Sequence of chain 1.A:
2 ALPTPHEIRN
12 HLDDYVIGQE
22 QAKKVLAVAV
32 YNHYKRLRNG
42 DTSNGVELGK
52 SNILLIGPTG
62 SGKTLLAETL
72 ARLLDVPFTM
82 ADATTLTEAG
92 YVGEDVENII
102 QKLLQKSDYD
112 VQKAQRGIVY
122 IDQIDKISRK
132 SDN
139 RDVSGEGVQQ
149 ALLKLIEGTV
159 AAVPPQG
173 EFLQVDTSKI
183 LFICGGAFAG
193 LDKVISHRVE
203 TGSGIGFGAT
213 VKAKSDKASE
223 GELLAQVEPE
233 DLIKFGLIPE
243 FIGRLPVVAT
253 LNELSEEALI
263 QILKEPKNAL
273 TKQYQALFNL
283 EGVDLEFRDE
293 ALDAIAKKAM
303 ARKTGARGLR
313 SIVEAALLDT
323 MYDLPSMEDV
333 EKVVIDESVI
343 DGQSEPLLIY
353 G

Sequence of chain 1.B:
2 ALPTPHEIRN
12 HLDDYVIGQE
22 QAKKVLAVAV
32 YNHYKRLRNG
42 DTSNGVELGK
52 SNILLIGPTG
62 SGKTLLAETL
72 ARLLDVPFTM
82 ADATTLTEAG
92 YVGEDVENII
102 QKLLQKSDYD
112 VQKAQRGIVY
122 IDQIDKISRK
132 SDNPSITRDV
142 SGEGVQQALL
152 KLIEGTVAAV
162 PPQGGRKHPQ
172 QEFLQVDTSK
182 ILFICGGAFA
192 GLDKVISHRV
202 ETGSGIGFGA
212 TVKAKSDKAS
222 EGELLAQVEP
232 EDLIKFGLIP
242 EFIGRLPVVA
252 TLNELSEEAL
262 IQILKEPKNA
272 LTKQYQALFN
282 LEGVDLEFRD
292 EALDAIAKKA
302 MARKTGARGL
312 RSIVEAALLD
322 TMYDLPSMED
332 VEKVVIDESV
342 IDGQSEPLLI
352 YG

Binding-site contacts:
Ligand atom PB contacts residue GLY61 of chain 1.A at 3.4 Å.
Ligand atom C8 contacts residue GLY61 of chain 1.A at 3.1 Å.
Ligand atom O1B contacts residue THR60 of chain 1.A at 3.2 Å.
Ligand atom O3A contacts residue GLY61 of chain 1.A at 3.3 Å.
Ligand atom N7 contacts residue SER62 of chain 1.A at 3.3 Å.
Ligand atom O2A contacts residue LYS64 of chain 1.A at 3.3 Å (salt-bridge).
Ligand atom S1G contacts residue ASP123 of chain 1.A at 3.4 Å (salt-bridge).
Ligand atom N6 contacts residue VAL17 of chain 1.A at 3.4 Å.
Ligand atom O1A contacts residue THR65 of chain 1.A at 3.4 Å.
Ligand atom C5' contacts residue ARG309 of chain 1.A at 3.5 Å.
Ligand atom PB contacts residue ARG309 of chain 1.A at 3.3 Å.
Ligand atom O2B contacts residue THR65 of chain 1.A at 2.8 Å (h-bond).
Ligand atom N6 contacts residue ILE18 of chain 1.A at 2.9 Å (h-bond).
Ligand atom O3G contacts residue LYS64 of chain 1.A at 2.7 Å (salt-bridge).
Ligand atom N7 contacts residue GLY63 of chain 1.A at 3.1 Å (h-bond).
Ligand atom O1A contacts residue ARG309 of chain 1.A at 2.3 Å (salt-bridge).
Ligand atom O3A contacts residue ARG309 of chain 1.A at 3.1 Å (salt-bridge).
Ligand atom O3A contacts residue GLY63 of chain 1.A at 3.5 Å (h-bond).
Ligand atom PB contacts residue LYS64 of chain 1.A at 3.3 Å.
Ligand atom C2 contacts residue ILE264 of chain 1.A at 3.6 Å (hydrophobic).
Ligand atom C6 contacts residue ILE18 of chain 1.A at 3.6 Å (hydrophobic).
Ligand atom PA contacts residue ARG309 of chain 1.A at 3.2 Å.
Ligand atom N7 contacts residue GLY61 of chain 1.A at 3.1 Å (h-bond).
Ligand atom O1B contacts residue LYS64 of chain 1.A at 2.7 Å (salt-bridge).
Ligand atom O2A contacts residue GLY63 of chain 1.A at 3.2 Å.
Ligand atom O1B contacts residue PRO59 of chain 1.A at 3.4 Å (h-bond).
Ligand atom PG contacts residue LYS64 of chain 1.A at 3.4 Å.
Ligand atom PG contacts residue ARG309 of chain 1.A at 3.5 Å.
Ligand atom O1B contacts residue GLY61 of chain 1.A at 2.4 Å (h-bond).
Ligand atom O2G contacts residue ARG309 of chain 1.A at 3.6 Å (salt-bridge).
Ligand atom O2G contacts residue GLU242 of chain 1.B at 3.4 Å (salt-bridge).
Ligand atom N6 contacts residue SER62 of chain 1.A at 3.5 Å (h-bond).
Ligand atom O2G contacts residue LYS64 of chain 1.A at 3.2 Å (salt-bridge).
Ligand atom O1B contacts residue SER62 of chain 1.A at 2.8 Å (h-bond).
Ligand atom O2A contacts residue LEU66 of chain 1.A at 2.8 Å (h-bond).
Ligand atom O2A contacts residue THR65 of chain 1.A at 2.9 Å (h-bond).
Ligand atom O3B contacts residue ARG309 of chain 1.A at 2.4 Å (salt-bridge).
Ligand atom O2B contacts residue LYS64 of chain 1.A at 2.8 Å (salt-bridge).
Ligand atom N1 contacts residue ILE18 of chain 1.A at 3.5 Å (h-bond).
Ligand atom O3G contacts residue THR65 of chain 1.A at 3.2 Å (h-bond).

A protein and the small-molecule ligand that binds it are described below.
Small molecule (SMILES): Nc1ncnc2c1ncn2[C@@H]1O[C@H](COP(=O)(O)OP(=O)(O)OP(O)(O)=S)[C@@H](O)[C@H]1O